Sequence of chain 1.A:
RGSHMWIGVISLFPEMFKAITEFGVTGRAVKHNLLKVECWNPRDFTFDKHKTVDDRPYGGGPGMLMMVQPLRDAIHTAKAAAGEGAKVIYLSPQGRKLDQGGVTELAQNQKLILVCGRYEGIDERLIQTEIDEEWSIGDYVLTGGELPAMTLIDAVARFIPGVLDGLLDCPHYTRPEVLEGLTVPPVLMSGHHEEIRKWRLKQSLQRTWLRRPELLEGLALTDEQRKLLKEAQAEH

Binding-site contacts:
Ligand atom C19 contacts residue THR147 of chain 1.A at 3.7 Å.
Ligand atom C30 contacts residue SER96 of chain 1.A at 3.4 Å.
Ligand atom C24 contacts residue TYR144 of chain 1.A at 3.3 Å (hydrophobic).
Ligand atom O12 contacts residue TYR144 of chain 1.A at 3.5 Å (h-bond).
Ligand atom C26 contacts residue SER140 of chain 1.A at 3.7 Å.
Ligand atom C7 contacts residue ASP185 of chain 2.A at 3.3 Å.
Ligand atom C21 contacts residue PRO97 of chain 1.A at 3.6 Å (hydrophobic).
Ligand atom C3 contacts residue GLY182 of chain 2.A at 2.8 Å.
Ligand atom N13 contacts residue PRO97 of chain 1.A at 3.7 Å.
Ligand atom C7 contacts residue LEU183 of chain 2.A at 3.7 Å (hydrophobic).
Ligand atom C14 contacts residue LEU146 of chain 1.A at 3.5 Å (hydrophobic).
Ligand atom C8 contacts residue ASP185 of chain 2.A at 3.8 Å.
Ligand atom C3 contacts residue LEU183 of chain 2.A at 3.5 Å (hydrophobic).
Ligand atom C26 contacts residue GLY142 of chain 1.A at 3.2 Å.
Ligand atom O29 contacts residue LEU95 of chain 1.A at 3.5 Å.
Ligand atom C31 contacts residue PRO97 of chain 1.A at 3.8 Å (hydrophobic).
Ligand atom C4 contacts residue TYR144 of chain 1.A at 3.7 Å (hydrophobic).
Ligand atom C11 contacts residue PRO97 of chain 1.A at 3.8 Å (hydrophobic).
Ligand atom N28 contacts residue ILE141 of chain 1.A at 3.1 Å (h-bond).
Ligand atom C24 contacts residue PRO97 of chain 1.A at 3.8 Å (hydrophobic).
Ligand atom O12 contacts residue VAL145 of chain 1.A at 3.0 Å.
Ligand atom C25 contacts residue TYR144 of chain 1.A at 2.9 Å (hydrophobic).
Ligand atom N28 contacts residue PRO152 of chain 1.A at 3.6 Å.
Ligand atom C11 contacts residue VAL145 of chain 1.A at 3.8 Å (hydrophobic).
Ligand atom C19 contacts residue GLY148 of chain 1.A at 3.7 Å.
Ligand atom C16 contacts residue PRO97 of chain 1.A at 3.4 Å (hydrophobic).
Ligand atom C18 contacts residue TYR123 of chain 1.A at 3.2 Å (hydrophobic).
Ligand atom O12 contacts residue LEU146 of chain 1.A at 3.1 Å (h-bond).
Ligand atom C25 contacts residue GLY142 of chain 1.A at 3.4 Å.
Ligand atom O29 contacts residue PRO152 of chain 1.A at 3.4 Å.
Ligand atom O29 contacts residue TRP139 of chain 1.A at 3.7 Å.
Ligand atom N28 contacts residue SER140 of chain 1.A at 3.4 Å.
Ligand atom C30 contacts residue PRO152 of chain 1.A at 3.8 Å (hydrophobic).
Ligand atom C30 contacts residue LEU95 of chain 1.A at 3.4 Å (hydrophobic).
Ligand atom C10 contacts residue PRO97 of chain 1.A at 3.7 Å (hydrophobic).
Ligand atom C6 contacts residue LEU183 of chain 2.A at 3.2 Å (hydrophobic).
Ligand atom N20 contacts residue PRO97 of chain 1.A at 3.6 Å.
Ligand atom O29 contacts residue SER96 of chain 1.A at 3.3 Å (h-bond).
Ligand atom C23 contacts residue PRO97 of chain 1.A at 3.8 Å (hydrophobic).
Ligand atom C1 contacts residue LEU184 of chain 2.A at 3.7 Å (hydrophobic).

Sequence of chain 2.A:
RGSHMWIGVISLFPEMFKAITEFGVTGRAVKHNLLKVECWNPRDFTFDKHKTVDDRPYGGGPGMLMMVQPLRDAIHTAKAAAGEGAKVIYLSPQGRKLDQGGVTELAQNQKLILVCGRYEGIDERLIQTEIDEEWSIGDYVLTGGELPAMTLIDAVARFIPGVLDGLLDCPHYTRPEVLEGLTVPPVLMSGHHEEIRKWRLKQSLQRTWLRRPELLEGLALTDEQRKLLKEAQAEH

This protein binds this small molecule.
Small molecule (SMILES): CC(C)(C)c1cccc(C(=O)NCC2(NC(=O)c3cccc4nocc34)CCCC2)c1